A small-molecule ligand and the protein it binds are described below.
Small molecule (SMILES): CO[C@H]1/C=C/O[C@@]2(C)Oc3c(C)c(O)c4c(c3C2=O)C2=NC3(CCN(CC(C)C)CC3)NC2=C(NC(=O)/C(C)=C\C=C\[C@H](C)[C@H](O)[C@@H](C)[C@@H](O)[C@@H](C)[C@H](OC(C)=O)[C@@H]1C)C4=O

Binding-site contacts:
Ligand atom O9 contacts residue HIS406 of chain 1.C at 3.5 Å (h-bond).
Ligand atom C41 contacts residue MG1 of chain 1.GC at 3.6 Å.
Ligand atom C12 contacts residue GLN390 of chain 1.C at 3.6 Å.
Ligand atom C12 contacts residue ASP323 of chain 1.F at 3.6 Å.
Ligand atom O5 contacts residue GLN390 of chain 1.C at 3.1 Å (h-bond).
Ligand atom C20 contacts residue ASP396 of chain 1.C at 3.5 Å.
Ligand atom O3 contacts residue GLN390 of chain 1.C at 3.1 Å.
Ligand atom C34 contacts residue GLN393 of chain 1.C at 3.6 Å.
Ligand atom C13 contacts residue ASP323 of chain 1.F at 3.6 Å.
Ligand atom O2 contacts residue SER411 of chain 1.C at 3.6 Å.
Ligand atom C39 contacts residue MG1 of chain 1.GC at 3.3 Å.
Ligand atom O11 contacts residue ARG409 of chain 1.C at 3.0 Å (salt-bridge).
Ligand atom C8 contacts residue GLN393 of chain 1.C at 3.5 Å.
Ligand atom O8 contacts residue PHE394 of chain 1.C at 3.5 Å (h-bond).
Ligand atom O8 contacts residue ARG134 of chain 1.C at 2.8 Å (salt-bridge).
Ligand atom C42 contacts residue MG1 of chain 1.MC at 3.4 Å.
Ligand atom N2 contacts residue MG1 of chain 1.GC at 2.9 Å.
Ligand atom O10 contacts residue HIS406 of chain 1.C at 2.9 Å (h-bond).
Ligand atom O2 contacts residue ILE452 of chain 1.C at 3.7 Å.
Ligand atom C43 contacts residue MG1 of chain 1.MC at 3.3 Å.
Ligand atom C15 contacts residue ARG409 of chain 1.C at 3.4 Å.
Ligand atom C29 contacts residue ASP323 of chain 1.F at 3.4 Å.
Ligand atom C19 contacts residue ASP396 of chain 1.C at 3.8 Å.
Ligand atom C37 contacts residue GLN390 of chain 1.C at 3.3 Å.
Ligand atom O10 contacts residue ARG409 of chain 1.C at 3.5 Å (salt-bridge).
Ligand atom C30 contacts residue MG1 of chain 1.XB at 3.5 Å.
Ligand atom O10 contacts residue GLN393 of chain 1.C at 3.1 Å (h-bond).
Ligand atom C18 contacts residue ARG409 of chain 1.C at 3.3 Å.
Ligand atom C13 contacts residue GLN390 of chain 1.C at 3.2 Å.
Ligand atom N4 contacts residue MG1 of chain 1.MC at 3.7 Å.
Ligand atom O5 contacts residue ASP323 of chain 1.F at 2.9 Å (salt-bridge).
Ligand atom C37 contacts residue SER392 of chain 1.C at 3.2 Å.
Ligand atom C38 contacts residue MG1 of chain 1.GC at 3.5 Å.
Ligand atom C14 contacts residue GLN390 of chain 1.C at 3.1 Å.
Ligand atom C32 contacts residue PHE394 of chain 1.C at 3.3 Å (hydrophobic).
Ligand atom O2 contacts residue GLN393 of chain 1.C at 3.2 Å (h-bond).
Ligand atom C37 contacts residue GLN393 of chain 1.C at 3.5 Å.
Ligand atom O4 contacts residue ASP323 of chain 1.F at 3.2 Å (salt-bridge).
Ligand atom O9 contacts residue GLN393 of chain 1.C at 2.8 Å (h-bond).
Ligand atom O1 contacts residue ARG409 of chain 1.C at 3.5 Å (salt-bridge).

Sequence of chain 1.F:
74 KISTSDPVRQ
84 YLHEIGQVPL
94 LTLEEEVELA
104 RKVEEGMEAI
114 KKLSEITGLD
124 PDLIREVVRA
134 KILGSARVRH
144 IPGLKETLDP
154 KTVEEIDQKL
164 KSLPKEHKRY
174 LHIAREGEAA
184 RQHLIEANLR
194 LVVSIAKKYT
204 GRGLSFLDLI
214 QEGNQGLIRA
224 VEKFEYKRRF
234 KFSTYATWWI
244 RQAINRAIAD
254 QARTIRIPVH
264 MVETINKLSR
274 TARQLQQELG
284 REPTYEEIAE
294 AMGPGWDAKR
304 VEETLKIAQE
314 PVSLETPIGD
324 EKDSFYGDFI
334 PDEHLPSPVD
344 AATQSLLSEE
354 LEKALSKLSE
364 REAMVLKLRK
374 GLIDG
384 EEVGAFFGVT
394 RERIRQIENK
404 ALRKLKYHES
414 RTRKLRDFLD

Sequence of chain 1.C:
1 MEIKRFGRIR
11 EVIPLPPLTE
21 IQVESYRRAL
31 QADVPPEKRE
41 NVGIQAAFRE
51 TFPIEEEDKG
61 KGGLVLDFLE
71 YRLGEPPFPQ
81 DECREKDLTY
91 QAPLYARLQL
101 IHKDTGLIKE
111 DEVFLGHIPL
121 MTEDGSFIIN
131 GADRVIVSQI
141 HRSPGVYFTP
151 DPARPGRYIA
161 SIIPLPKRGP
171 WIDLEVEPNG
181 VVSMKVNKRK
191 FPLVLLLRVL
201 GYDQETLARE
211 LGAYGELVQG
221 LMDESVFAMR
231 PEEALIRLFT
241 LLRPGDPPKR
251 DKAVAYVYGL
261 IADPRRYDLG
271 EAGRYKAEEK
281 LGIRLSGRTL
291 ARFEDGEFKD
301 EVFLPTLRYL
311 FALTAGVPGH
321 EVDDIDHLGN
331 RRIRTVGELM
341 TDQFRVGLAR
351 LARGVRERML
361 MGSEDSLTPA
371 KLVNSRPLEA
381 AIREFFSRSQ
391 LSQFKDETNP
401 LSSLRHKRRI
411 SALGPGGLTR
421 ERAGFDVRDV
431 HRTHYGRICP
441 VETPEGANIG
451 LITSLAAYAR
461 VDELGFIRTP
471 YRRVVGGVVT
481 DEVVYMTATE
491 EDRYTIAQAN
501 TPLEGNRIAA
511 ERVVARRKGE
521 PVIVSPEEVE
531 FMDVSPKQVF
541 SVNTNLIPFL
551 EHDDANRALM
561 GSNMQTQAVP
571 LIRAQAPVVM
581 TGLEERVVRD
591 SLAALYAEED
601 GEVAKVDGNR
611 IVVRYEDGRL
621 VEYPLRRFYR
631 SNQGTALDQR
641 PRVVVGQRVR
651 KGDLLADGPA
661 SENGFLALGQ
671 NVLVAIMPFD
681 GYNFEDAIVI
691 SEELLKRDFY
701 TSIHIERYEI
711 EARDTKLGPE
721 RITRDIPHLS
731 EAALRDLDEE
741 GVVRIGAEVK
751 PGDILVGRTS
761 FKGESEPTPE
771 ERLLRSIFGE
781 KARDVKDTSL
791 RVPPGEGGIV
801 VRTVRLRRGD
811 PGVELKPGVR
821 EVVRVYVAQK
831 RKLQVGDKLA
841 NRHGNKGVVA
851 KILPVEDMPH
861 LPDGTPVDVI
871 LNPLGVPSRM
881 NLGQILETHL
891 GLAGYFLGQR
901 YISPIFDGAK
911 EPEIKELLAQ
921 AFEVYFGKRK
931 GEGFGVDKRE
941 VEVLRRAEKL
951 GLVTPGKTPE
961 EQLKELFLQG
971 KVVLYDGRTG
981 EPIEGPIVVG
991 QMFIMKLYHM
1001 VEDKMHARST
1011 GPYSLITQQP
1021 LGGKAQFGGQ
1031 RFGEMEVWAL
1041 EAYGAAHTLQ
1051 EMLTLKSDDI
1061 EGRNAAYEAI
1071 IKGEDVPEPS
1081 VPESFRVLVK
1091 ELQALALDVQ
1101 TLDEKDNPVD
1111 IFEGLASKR